Binding-site contacts:
Ligand atom C06 contacts residue ASP224 of chain 30.B at 3.6 Å.
Ligand atom C09 contacts residue LEU228 of chain 30.B at 4.1 Å (hydrophobic).
Ligand atom O06 contacts residue LEU273 of chain 30.B at 3.4 Å.
Ligand atom C39 contacts residue SER234 of chain 30.B at 3.9 Å.
Ligand atom O13 contacts residue GLY360 of chain 30.B at 3.6 Å (h-bond).
Ligand atom O12 contacts residue GLY360 of chain 30.B at 3.4 Å (h-bond).
Ligand atom C16 contacts residue PRO272 of chain 30.B at 4.0 Å (hydrophobic).
Ligand atom C42 contacts residue VAL23 of chain 30.B at 3.5 Å (hydrophobic).
Ligand atom C19 contacts residue THR274 of chain 30.B at 3.3 Å.
Ligand atom C40 contacts residue SER234 of chain 30.B at 2.9 Å.
Ligand atom C15 contacts residue PRO272 of chain 30.B at 3.6 Å (hydrophobic).
Ligand atom C08 contacts residue HIS227 of chain 30.B at 3.3 Å.
Ligand atom C36 contacts residue HIS227 of chain 30.B at 3.4 Å.
Ligand atom C31 contacts residue HIS227 of chain 30.B at 3.4 Å.
Ligand atom C05 contacts residue HIS227 of chain 30.B at 3.4 Å.
Ligand atom C06 contacts residue HIS227 of chain 30.B at 2.8 Å.
Ligand atom C41 contacts residue SER234 of chain 30.B at 3.6 Å.
Ligand atom C07 contacts residue HIS227 of chain 30.B at 2.7 Å.
Ligand atom C07 contacts residue LEU228 of chain 30.B at 4.0 Å (hydrophobic).
Ligand atom C16 contacts residue THR274 of chain 30.B at 3.6 Å.
Ligand atom O14 contacts residue HIS227 of chain 30.B at 2.2 Å (h-bond).
Ligand atom C09 contacts residue HIS227 of chain 30.B at 3.9 Å.
Ligand atom C30 contacts residue HIS227 of chain 30.B at 3.1 Å.
Ligand atom C33 contacts residue ASP26 of chain 30.B at 3.9 Å.
Ligand atom O06 contacts residue THR274 of chain 30.B at 3.2 Å (h-bond).
Ligand atom C07 contacts residue ASP224 of chain 30.B at 3.5 Å.
Ligand atom C41 contacts residue VAL23 of chain 30.B at 3.2 Å (hydrophobic).
Ligand atom O06 contacts residue LEU215 of chain 30.B at 3.6 Å.
Ligand atom O06 contacts residue PRO272 of chain 30.B at 3.8 Å.
Ligand atom C04 contacts residue HIS227 of chain 30.B at 4.0 Å.
Ligand atom C08 contacts residue LEU228 of chain 30.B at 3.3 Å (hydrophobic).
Ligand atom O08 contacts residue ARG276 of chain 30.B at 3.6 Å.
Ligand atom C44 contacts residue GLY360 of chain 30.B at 4.0 Å.
Ligand atom C14 contacts residue LEU215 of chain 30.B at 3.9 Å (hydrophobic).
Ligand atom O13 contacts residue ARG359 of chain 30.B at 3.4 Å (salt-bridge).
Ligand atom O13 contacts residue PRO358 of chain 30.B at 3.5 Å.
Ligand atom C44 contacts residue LEU361 of chain 30.B at 4.0 Å (hydrophobic).
Ligand atom C14 contacts residue THR274 of chain 30.B at 4.0 Å.
Ligand atom O07 contacts residue THR274 of chain 30.B at 3.7 Å.
Ligand atom C27 contacts residue GLY360 of chain 30.B at 4.0 Å.

A protein and the small-molecule ligand that binds it are described below.
Small molecule (SMILES): CC(=O)O[C@H]1C(=O)[C@@]2(C)[C@H]([C@H](OC(=O)c3ccccc3)[C@]3(O)C[C@H](OC(=O)[C@H](O)[C@@H](NC(=O)c4ccccc4)c4ccccc4)C(C)=C1C3(C)C)[C@]1(OC(C)=O)CO[C@@H]1C[C@@H]2O

Sequence of chain 30.B:
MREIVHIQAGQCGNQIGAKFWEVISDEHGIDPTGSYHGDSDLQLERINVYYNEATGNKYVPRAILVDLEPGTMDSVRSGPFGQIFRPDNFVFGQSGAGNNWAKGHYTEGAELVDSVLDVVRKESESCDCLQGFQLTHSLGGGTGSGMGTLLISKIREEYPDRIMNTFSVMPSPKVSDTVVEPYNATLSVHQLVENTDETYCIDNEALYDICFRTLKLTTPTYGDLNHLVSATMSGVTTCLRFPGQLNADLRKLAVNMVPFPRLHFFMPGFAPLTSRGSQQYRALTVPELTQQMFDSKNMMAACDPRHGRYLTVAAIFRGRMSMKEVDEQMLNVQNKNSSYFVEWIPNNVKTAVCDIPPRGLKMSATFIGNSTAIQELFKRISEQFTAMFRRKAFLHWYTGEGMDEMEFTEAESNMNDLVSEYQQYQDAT